Binding-site contacts:
Ligand atom C2 contacts residue ASN301 of chain 1.M at 2.5 Å.
Ligand atom O7 contacts residue ASN301 of chain 1.M at 2.9 Å (h-bond).
Ligand atom C8 contacts residue ASN265 of chain 1.M at 3.6 Å.
Ligand atom O4 contacts residue VAL106 of chain 1.Q at 4.1 Å.
Ligand atom C1 contacts residue ASN301 of chain 1.M at 1.4 Å.
Ligand atom C4 contacts residue VAL103 of chain 1.Q at 3.7 Å (hydrophobic).
Ligand atom O5 contacts residue ILE383 of chain 1.M at 3.7 Å.
Ligand atom C8 contacts residue HIS299 of chain 1.M at 4.2 Å.
Ligand atom C3 contacts residue ASN301 of chain 1.M at 3.8 Å.
Ligand atom O6 contacts residue ARG296 of chain 1.M at 3.6 Å.
Ligand atom O4 contacts residue VAL103 of chain 1.Q at 3.5 Å (h-bond).
Ligand atom C3 contacts residue VAL103 of chain 1.Q at 3.5 Å (hydrophobic).
Ligand atom N2 contacts residue HIS299 of chain 1.M at 3.3 Å (h-bond).
Ligand atom C7 contacts residue VAL107 of chain 1.Q at 4.2 Å (hydrophobic).
Ligand atom C2 contacts residue GLY105 of chain 1.Q at 3.8 Å.
Ligand atom C5 contacts residue ILE383 of chain 1.M at 3.5 Å (hydrophobic).
Ligand atom C3 contacts residue HIS299 of chain 1.M at 3.9 Å.
Ligand atom C7 contacts residue HIS299 of chain 1.M at 4.2 Å.
Ligand atom O7 contacts residue NAG1 of chain 1.IB at 3.9 Å.
Ligand atom C5 contacts residue ASN301 of chain 1.M at 3.7 Å.
Ligand atom C2 contacts residue HIS299 of chain 1.M at 4.0 Å.
Ligand atom O7 contacts residue VAL107 of chain 1.Q at 3.0 Å (h-bond).
Ligand atom C8 contacts residue VAL107 of chain 1.Q at 3.9 Å (hydrophobic).
Ligand atom O5 contacts residue ASN301 of chain 1.M at 2.4 Å (h-bond).
Ligand atom C8 contacts residue THR267 of chain 1.M at 3.4 Å.
Ligand atom N2 contacts residue ASN301 of chain 1.M at 2.9 Å (h-bond).
Ligand atom O7 contacts residue VAL106 of chain 1.Q at 3.7 Å.
Ligand atom O7 contacts residue GLY105 of chain 1.Q at 3.6 Å (h-bond).
Ligand atom O7 contacts residue ASN265 of chain 1.M at 4.1 Å.
Ligand atom C6 contacts residue ARG296 of chain 1.M at 4.1 Å.
Ligand atom C4 contacts residue GLY105 of chain 1.Q at 4.2 Å.
Ligand atom C7 contacts residue ASN301 of chain 1.M at 3.1 Å.
Ligand atom O3 contacts residue HIS299 of chain 1.M at 4.2 Å.
Ligand atom C3 contacts residue VAL106 of chain 1.Q at 4.2 Å (hydrophobic).
Ligand atom C4 contacts residue ASN301 of chain 1.M at 4.2 Å.
Ligand atom C6 contacts residue ILE383 of chain 1.M at 3.8 Å (hydrophobic).
Ligand atom C1 contacts residue ILE383 of chain 1.M at 4.1 Å (hydrophobic).
Ligand atom O3 contacts residue VAL103 of chain 1.Q at 4.0 Å.
Ligand atom C5 contacts residue VAL103 of chain 1.Q at 3.6 Å (hydrophobic).
Ligand atom O5 contacts residue SER381 of chain 1.M at 4.2 Å.

Sequence of chain 1.M:
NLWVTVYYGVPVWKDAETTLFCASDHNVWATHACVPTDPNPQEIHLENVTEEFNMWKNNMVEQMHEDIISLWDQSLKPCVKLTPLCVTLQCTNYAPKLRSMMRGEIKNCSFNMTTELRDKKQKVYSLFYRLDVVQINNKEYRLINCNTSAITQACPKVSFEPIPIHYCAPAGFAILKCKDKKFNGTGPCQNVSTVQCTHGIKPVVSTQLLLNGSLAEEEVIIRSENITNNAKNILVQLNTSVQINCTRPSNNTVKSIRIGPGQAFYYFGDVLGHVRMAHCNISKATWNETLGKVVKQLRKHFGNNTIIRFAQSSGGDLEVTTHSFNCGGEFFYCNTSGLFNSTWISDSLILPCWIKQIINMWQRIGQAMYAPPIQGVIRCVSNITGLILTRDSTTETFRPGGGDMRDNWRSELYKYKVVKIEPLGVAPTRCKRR

Sequence of chain 1.Q:
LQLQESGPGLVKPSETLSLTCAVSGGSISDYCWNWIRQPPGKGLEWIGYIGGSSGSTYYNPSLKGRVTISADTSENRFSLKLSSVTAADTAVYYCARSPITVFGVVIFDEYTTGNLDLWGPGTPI

A protein and the small-molecule ligand that binds it are described below.
Small molecule (SMILES): CC(=O)N[C@H]1[C@H](O[C@H]2[C@H](O)[C@@H](NC(C)=O)CO[C@@H]2CO)O[C@H](CO)[C@@H](O[C@@H]2O[C@H](CO[C@H]3O[C@H](CO)[C@@H](O)[C@H](O)[C@@H]3O)[C@@H](O)[C@H](O[C@H]3O[C@H](CO)[C@@H](O)[C@H](O)[C@@H]3O)[C@@H]2O)[C@@H]1O